Binding-site contacts:
Ligand atom C2 contacts residue GLN1045 of chain 1.B at 4.4 Å.
Ligand atom C3 contacts residue ASN691 of chain 1.B at 3.8 Å.
Ligand atom C4 contacts residue ASN691 of chain 1.B at 4.2 Å.
Ligand atom C8 contacts residue LEU896 of chain 1.B at 3.7 Å (hydrophobic).
Ligand atom O7 contacts residue ASN691 of chain 1.B at 4.1 Å.
Ligand atom C7 contacts residue LEU896 of chain 1.B at 3.8 Å (hydrophobic).
Ligand atom C2 contacts residue ASN691 of chain 1.B at 2.5 Å.
Ligand atom O5 contacts residue ASN691 of chain 1.B at 2.4 Å (h-bond).
Ligand atom O5 contacts residue GLN1045 of chain 1.B at 3.9 Å.
Ligand atom O6 contacts residue GLN900 of chain 1.B at 4.0 Å.
Ligand atom C1 contacts residue ASN691 of chain 1.B at 1.4 Å.
Ligand atom C1 contacts residue GLN1045 of chain 1.B at 3.8 Å.
Ligand atom C7 contacts residue ASN691 of chain 1.B at 3.7 Å.
Ligand atom O7 contacts residue LEU896 of chain 1.B at 3.5 Å.
Ligand atom C5 contacts residue ASN691 of chain 1.B at 3.7 Å.
Ligand atom N2 contacts residue ASN691 of chain 1.B at 2.9 Å (h-bond).
Ligand atom C8 contacts residue LYS903 of chain 1.B at 4.1 Å.

Sequence of chain 1.B:
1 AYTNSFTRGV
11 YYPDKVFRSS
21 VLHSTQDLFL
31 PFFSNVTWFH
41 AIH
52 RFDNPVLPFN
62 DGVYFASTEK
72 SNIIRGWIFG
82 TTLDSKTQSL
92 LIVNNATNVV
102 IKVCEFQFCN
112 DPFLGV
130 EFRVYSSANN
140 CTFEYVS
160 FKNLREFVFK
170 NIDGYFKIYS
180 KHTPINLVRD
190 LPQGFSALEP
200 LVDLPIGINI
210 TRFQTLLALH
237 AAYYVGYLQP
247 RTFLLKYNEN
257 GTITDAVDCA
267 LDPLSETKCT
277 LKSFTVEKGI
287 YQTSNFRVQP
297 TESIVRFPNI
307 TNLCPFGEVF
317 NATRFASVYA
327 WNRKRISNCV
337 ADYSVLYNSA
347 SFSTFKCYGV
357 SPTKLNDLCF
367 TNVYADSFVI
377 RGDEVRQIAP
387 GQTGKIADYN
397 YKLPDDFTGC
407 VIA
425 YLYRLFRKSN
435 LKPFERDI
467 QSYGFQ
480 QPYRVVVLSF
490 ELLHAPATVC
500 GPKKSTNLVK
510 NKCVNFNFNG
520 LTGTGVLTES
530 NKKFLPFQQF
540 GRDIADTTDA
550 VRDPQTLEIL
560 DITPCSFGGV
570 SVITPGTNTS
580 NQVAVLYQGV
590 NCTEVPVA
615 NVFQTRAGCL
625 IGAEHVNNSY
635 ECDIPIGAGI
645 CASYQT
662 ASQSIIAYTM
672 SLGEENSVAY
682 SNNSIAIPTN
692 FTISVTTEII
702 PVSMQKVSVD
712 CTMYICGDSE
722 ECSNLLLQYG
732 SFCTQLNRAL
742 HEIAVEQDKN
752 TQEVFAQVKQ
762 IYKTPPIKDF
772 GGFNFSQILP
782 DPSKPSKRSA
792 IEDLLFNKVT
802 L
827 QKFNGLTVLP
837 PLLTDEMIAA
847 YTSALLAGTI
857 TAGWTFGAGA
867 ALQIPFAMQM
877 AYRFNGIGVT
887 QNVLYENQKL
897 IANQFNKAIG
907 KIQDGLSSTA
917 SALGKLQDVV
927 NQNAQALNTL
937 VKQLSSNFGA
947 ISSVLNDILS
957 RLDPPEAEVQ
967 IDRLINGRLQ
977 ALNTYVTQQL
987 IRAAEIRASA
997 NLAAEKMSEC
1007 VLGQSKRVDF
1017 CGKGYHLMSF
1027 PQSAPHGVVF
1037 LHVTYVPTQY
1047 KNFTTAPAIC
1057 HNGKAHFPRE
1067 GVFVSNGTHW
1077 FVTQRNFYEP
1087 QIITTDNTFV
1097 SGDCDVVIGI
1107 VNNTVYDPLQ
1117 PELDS

This small molecule binds to this protein.
Small molecule (SMILES): CC(=O)N[C@H]1[C@H](O[C@H]2[C@H](O)[C@@H](NC(C)=O)CO[C@@H]2CO)O[C@H](CO)[C@@H](O)[C@@H]1O